Binding-site contacts:
Ligand atom S1 contacts residue TYR27 of chain 1.B at 4.2 Å.
Ligand atom C6 contacts residue SER56 of chain 1.B at 3.2 Å.
Ligand atom C12 contacts residue SER58 of chain 1.B at 4.3 Å.
Ligand atom C9 contacts residue TYR64 of chain 1.B at 4.0 Å (hydrophobic).
Ligand atom N1 contacts residue TYR64 of chain 1.B at 4.2 Å.
Ligand atom C3 contacts residue SER56 of chain 1.B at 4.2 Å.
Ligand atom C16 contacts residue SER53 of chain 1.B at 4.0 Å.
Ligand atom C14 contacts residue PHE57 of chain 1.B at 4.2 Å (hydrophobic).
Ligand atom C4 contacts residue TYR64 of chain 1.B at 3.5 Å (hydrophobic).
Ligand atom C8 contacts residue SER56 of chain 1.B at 4.0 Å.
Ligand atom C14 contacts residue SER58 of chain 1.B at 4.2 Å.
Ligand atom C11 contacts residue TYR64 of chain 1.B at 3.5 Å (hydrophobic).
Ligand atom S1 contacts residue TYR64 of chain 1.B at 3.8 Å.
Ligand atom C18 contacts residue SER58 of chain 1.B at 4.4 Å.
Ligand atom C17 contacts residue PHE57 of chain 1.B at 4.4 Å (hydrophobic).
Ligand atom C14 contacts residue TYR64 of chain 1.B at 4.5 Å (hydrophobic).
Ligand atom C16 contacts residue TYR27 of chain 1.B at 4.3 Å (hydrophobic).
Ligand atom C10 contacts residue TYR64 of chain 1.B at 3.7 Å (hydrophobic).
Ligand atom N1 contacts residue SER56 of chain 1.B at 4.1 Å.
Ligand atom C17 contacts residue SER56 of chain 1.B at 3.6 Å.
Ligand atom C7 contacts residue SER56 of chain 1.B at 3.5 Å.
Ligand atom C4 contacts residue TYR27 of chain 1.B at 3.3 Å (hydrophobic).
Ligand atom C2 contacts residue SER56 of chain 1.B at 4.0 Å.
Ligand atom C5 contacts residue SER56 of chain 1.B at 3.4 Å.
Ligand atom C8 contacts residue TYR64 of chain 1.B at 4.0 Å (hydrophobic).
Ligand atom C3 contacts residue TYR27 of chain 1.B at 3.6 Å (hydrophobic).
Ligand atom C12 contacts residue TYR64 of chain 1.B at 3.8 Å (hydrophobic).
Ligand atom C16 contacts residue LEU66 of chain 1.B at 3.6 Å (hydrophobic).
Ligand atom C18 contacts residue TYR64 of chain 1.B at 4.0 Å (hydrophobic).
Ligand atom C3 contacts residue TYR64 of chain 1.B at 4.0 Å (hydrophobic).
Ligand atom C5 contacts residue TYR64 of chain 1.B at 4.1 Å (hydrophobic).
Ligand atom C13 contacts residue SER58 of chain 1.B at 3.9 Å.
Ligand atom C4 contacts residue SER56 of chain 1.B at 3.9 Å.

Sequence of chain 1.B:
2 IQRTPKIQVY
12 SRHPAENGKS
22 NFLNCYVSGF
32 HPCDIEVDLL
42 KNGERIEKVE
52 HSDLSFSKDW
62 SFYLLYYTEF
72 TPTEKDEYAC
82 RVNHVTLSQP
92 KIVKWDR

A small-molecule ligand and the protein it binds are described below.
Small molecule (SMILES): Cc1ccc2c(c1)sc(-c1ccc(N(C)C)cc1)[n+]2C